Sequence of chain 1.B:
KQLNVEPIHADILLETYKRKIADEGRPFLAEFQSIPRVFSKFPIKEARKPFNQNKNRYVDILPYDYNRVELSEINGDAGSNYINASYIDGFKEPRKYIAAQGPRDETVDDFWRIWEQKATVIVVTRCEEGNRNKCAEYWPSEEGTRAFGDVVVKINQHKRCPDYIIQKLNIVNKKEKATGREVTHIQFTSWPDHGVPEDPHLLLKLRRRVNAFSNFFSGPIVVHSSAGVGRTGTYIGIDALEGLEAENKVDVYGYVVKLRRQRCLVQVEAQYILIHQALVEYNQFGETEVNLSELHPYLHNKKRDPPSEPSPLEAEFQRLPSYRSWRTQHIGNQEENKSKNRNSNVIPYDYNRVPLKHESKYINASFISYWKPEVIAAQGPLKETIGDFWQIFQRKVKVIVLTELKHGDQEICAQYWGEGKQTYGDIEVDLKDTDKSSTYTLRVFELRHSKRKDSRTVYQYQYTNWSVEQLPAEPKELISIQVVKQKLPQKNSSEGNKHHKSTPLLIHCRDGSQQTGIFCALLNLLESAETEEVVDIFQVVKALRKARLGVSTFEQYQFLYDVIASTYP

This small molecule binds to this protein.
Small molecule (SMILES): C[C@@H](O)[C@H](NC(=O)[C@@H]1CCCN1)C(=O)NC(Cc1ccc(OP(=O)(O)O)cc1)C(=O)N[C@@H](CO)C(=O)O

Binding-site contacts:
Ligand atom CD2 contacts residue ILE63 of chain 1.B at 3.6 Å (hydrophobic).
Ligand atom CZ contacts residue ALA232 of chain 1.B at 3.7 Å (hydrophobic).
Ligand atom P contacts residue SER230 of chain 1.B at 3.1 Å.
Ligand atom N contacts residue ASP62 of chain 1.B at 2.5 Å (salt-bridge).
Ligand atom O contacts residue VAL61 of chain 1.B at 3.7 Å.
Ligand atom O3P contacts residue GLY235 of chain 1.B at 2.9 Å (h-bond).
Ligand atom OXT contacts residue ASP62 of chain 1.B at 3.2 Å (salt-bridge).
Ligand atom P contacts residue ARG236 of chain 1.B at 3.7 Å.
Ligand atom O3P contacts residue SER230 of chain 1.B at 2.5 Å (h-bond).
Ligand atom C contacts residue ASP62 of chain 1.B at 3.4 Å.
Ligand atom CZ contacts residue GLN274 of chain 1.B at 3.6 Å.
Ligand atom O3P contacts residue VAL234 of chain 1.B at 3.3 Å (h-bond).
Ligand atom O2P contacts residue GLY235 of chain 1.B at 3.2 Å.
Ligand atom OH contacts residue GLN274 of chain 1.B at 3.7 Å.
Ligand atom CE2 contacts residue GLN274 of chain 1.B at 3.6 Å.
Ligand atom CE2 contacts residue VAL234 of chain 1.B at 3.5 Å (hydrophobic).
Ligand atom O3P contacts residue GLY233 of chain 1.B at 3.4 Å (h-bond).
Ligand atom O1P contacts residue SER230 of chain 1.B at 3.2 Å (h-bond).
Ligand atom O2P contacts residue SER230 of chain 1.B at 3.4 Å (h-bond).
Ligand atom CB contacts residue TYR60 of chain 1.B at 3.8 Å (hydrophobic).
Ligand atom OH contacts residue GLY235 of chain 1.B at 3.5 Å.
Ligand atom O contacts residue GLN274 of chain 1.B at 3.1 Å (h-bond).
Ligand atom O2P contacts residue ARG236 of chain 1.B at 2.5 Å (salt-bridge).
Ligand atom O1P contacts residue ALA232 of chain 1.B at 3.6 Å (h-bond).
Ligand atom C contacts residue ASP62 of chain 1.B at 3.5 Å.
Ligand atom CD contacts residue ARG59 of chain 1.B at 3.7 Å.
Ligand atom CD2 contacts residue ALA232 of chain 1.B at 3.6 Å (hydrophobic).
Ligand atom CD1 contacts residue HIS199 of chain 1.B at 3.6 Å.
Ligand atom CG contacts residue ALA232 of chain 1.B at 3.8 Å (hydrophobic).
Ligand atom N contacts residue ASP62 of chain 1.B at 3.4 Å.
Ligand atom CB contacts residue TYR60 of chain 1.B at 3.6 Å (hydrophobic).
Ligand atom O1P contacts residue SER231 of chain 1.B at 3.0 Å (h-bond).
Ligand atom O3P contacts residue ALA232 of chain 1.B at 3.5 Å (h-bond).
Ligand atom CG contacts residue ARG59 of chain 1.B at 3.7 Å.
Ligand atom CE2 contacts residue ALA232 of chain 1.B at 3.6 Å (hydrophobic).
Ligand atom CA contacts residue ASP62 of chain 1.B at 2.8 Å.
Ligand atom OXT contacts residue LEU271 of chain 1.B at 3.0 Å.
Ligand atom P contacts residue GLY235 of chain 1.B at 3.6 Å.
Ligand atom O1P contacts residue ARG236 of chain 1.B at 3.0 Å (salt-bridge).
Ligand atom O contacts residue HIS199 of chain 1.B at 3.1 Å (h-bond).